This small molecule binds to this protein.
Small molecule (SMILES): COc1ccc2c(c1)cc(C(=O)NS(=O)(=O)Cc1ccc(C(F)(F)F)cc1)n2CC(=O)O

Sequence of chain 2.B:
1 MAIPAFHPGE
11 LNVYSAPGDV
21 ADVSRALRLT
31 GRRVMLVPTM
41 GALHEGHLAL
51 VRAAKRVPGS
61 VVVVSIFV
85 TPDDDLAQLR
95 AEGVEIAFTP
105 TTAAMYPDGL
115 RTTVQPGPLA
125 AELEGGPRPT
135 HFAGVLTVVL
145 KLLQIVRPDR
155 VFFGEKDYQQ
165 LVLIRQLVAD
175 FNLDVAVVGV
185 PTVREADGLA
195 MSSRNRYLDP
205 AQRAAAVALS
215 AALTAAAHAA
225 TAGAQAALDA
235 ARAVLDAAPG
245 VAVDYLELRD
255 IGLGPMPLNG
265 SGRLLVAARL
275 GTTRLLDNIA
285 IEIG

Binding-site contacts:
Ligand atom CAN contacts residue VAL187 of chain 2.B at 3.8 Å (hydrophobic).
Ligand atom CAQ contacts residue HIS44 of chain 2.B at 3.8 Å.
Ligand atom CAN contacts residue GLY46 of chain 2.B at 3.9 Å.
Ligand atom CAM contacts residue MET40 of chain 2.B at 3.6 Å (hydrophobic).
Ligand atom CBC contacts residue HIS44 of chain 2.B at 3.5 Å.
Ligand atom CAY contacts residue VAL187 of chain 2.B at 3.9 Å (hydrophobic).
Ligand atom CAP contacts residue GLY158 of chain 2.B at 3.8 Å.
Ligand atom FAG contacts residue VAL142 of chain 2.B at 3.6 Å.
Ligand atom OAE contacts residue HIS47 of chain 2.B at 3.1 Å (h-bond).
Ligand atom FAI contacts residue VAL142 of chain 2.B at 3.8 Å.
Ligand atom CAO contacts residue MET195 of chain 2.B at 3.5 Å (hydrophobic).
Ligand atom N contacts residue HIS44 of chain 2.B at 3.2 Å (h-bond).
Ligand atom CAW contacts residue HIS44 of chain 2.B at 3.8 Å.
Ligand atom CAA contacts residue GLY46 of chain 2.B at 3.5 Å.
Ligand atom OAU contacts residue VAL187 of chain 2.B at 3.0 Å (h-bond).
Ligand atom CAJ contacts residue THR39 of chain 2.B at 3.6 Å.
Ligand atom OAD contacts residue MET40 of chain 2.B at 3.6 Å.
Ligand atom CA contacts residue HIS44 of chain 2.B at 3.7 Å.
Ligand atom OAC contacts residue HIS44 of chain 2.B at 3.3 Å.
Ligand atom OAC contacts residue HIS47 of chain 2.B at 3.4 Å (h-bond).
Ligand atom CAJ contacts residue PRO38 of chain 2.B at 3.5 Å (hydrophobic).
Ligand atom OAE contacts residue MET40 of chain 2.B at 3.2 Å (h-bond).
Ligand atom FAG contacts residue VAL143 of chain 2.B at 3.5 Å.
Ligand atom CAS contacts residue PRO38 of chain 2.B at 3.7 Å (hydrophobic).
Ligand atom OAU contacts residue PRO185 of chain 2.B at 3.6 Å.
Ligand atom CAW contacts residue HIS47 of chain 2.B at 3.6 Å.
Ligand atom OAE contacts residue THR39 of chain 2.B at 3.5 Å.
Ligand atom CAO contacts residue LYS160 of chain 2.B at 3.9 Å.
Ligand atom CAY contacts residue GLY46 of chain 2.B at 3.4 Å.
Ligand atom CAA contacts residue PRO185 of chain 2.B at 3.4 Å (hydrophobic).
Ligand atom NAT contacts residue HIS47 of chain 2.B at 3.9 Å.
Ligand atom CA contacts residue MET195 of chain 2.B at 3.6 Å (hydrophobic).
Ligand atom CBB contacts residue HIS44 of chain 2.B at 3.8 Å.
Ligand atom CAK contacts residue GLN164 of chain 2.B at 3.6 Å.
Ligand atom OAU contacts residue GLY46 of chain 2.B at 3.7 Å.
Ligand atom OAU contacts residue THR186 of chain 2.B at 3.6 Å.
Ligand atom CBA contacts residue HIS44 of chain 2.B at 3.4 Å.
Ligand atom CAA contacts residue VAL184 of chain 2.B at 3.7 Å (hydrophobic).
Ligand atom CAP contacts residue GLY46 of chain 2.B at 3.5 Å.
Ligand atom CAK contacts residue MET40 of chain 2.B at 3.9 Å (hydrophobic).